Binding-site contacts:
Ligand atom O5' contacts residue HIS7 of chain 1.C at 2.8 Å (h-bond).
Ligand atom C1' contacts residue THR93 of chain 1.D at 3.2 Å.
Ligand atom O2 contacts residue GLU195 of chain 1.D at 3.4 Å.
Ligand atom N4 contacts residue CYT1 of chain 1.Z at 0.5 Å (h-bond).
Ligand atom O2 contacts residue CYT1 of chain 1.Z at 0.4 Å (h-bond).
Ligand atom O2' contacts residue GLU195 of chain 1.D at 3.3 Å.
Ligand atom O4' contacts residue GOL1 of chain 1.AA at 0.4 Å (h-bond).
Ligand atom C6 contacts residue GOL1 of chain 1.AA at 2.8 Å.
Ligand atom N1 contacts residue CYT1 of chain 1.Z at 0.7 Å (h-bond).
Ligand atom C4 contacts residue CYT1 of chain 1.Z at 0.7 Å.
Ligand atom C5' contacts residue GOL1 of chain 1.AA at 0.2 Å.
Ligand atom C6 contacts residue THR93 of chain 1.D at 3.1 Å.
Ligand atom O2' contacts residue GOL1 of chain 1.AA at 2.5 Å.
Ligand atom C5 contacts residue CYT1 of chain 1.Z at 0.7 Å.
Ligand atom N4 contacts residue ARG167 of chain 1.D at 3.2 Å (salt-bridge).
Ligand atom O5' contacts residue GOL1 of chain 1.AA at 0.6 Å (h-bond).
Ligand atom O4' contacts residue THR93 of chain 1.D at 3.0 Å (h-bond).
Ligand atom C3' contacts residue GOL1 of chain 1.AA at 0.2 Å.
Ligand atom C2 contacts residue GOL1 of chain 1.AA at 3.4 Å.
Ligand atom C5' contacts residue HIS7 of chain 1.C at 3.3 Å.
Ligand atom C6 contacts residue CYT1 of chain 1.Z at 0.8 Å.
Ligand atom C4' contacts residue GOL1 of chain 1.AA at 0.2 Å.
Ligand atom N3 contacts residue GLN165 of chain 1.D at 3.1 Å (h-bond).
Ligand atom C1' contacts residue CYT1 of chain 1.Z at 2.2 Å.
Ligand atom N1 contacts residue THR93 of chain 1.D at 3.5 Å (h-bond).
Ligand atom C2' contacts residue GOL1 of chain 1.AA at 1.7 Å.
Ligand atom O5' contacts residue PHE161 of chain 1.D at 3.4 Å.
Ligand atom O2 contacts residue MET196 of chain 1.D at 3.2 Å.
Ligand atom O2' contacts residue GLU197 of chain 1.D at 2.6 Å (salt-bridge).
Ligand atom O2' contacts residue MET196 of chain 1.D at 2.8 Å (h-bond).
Ligand atom C1' contacts residue GOL1 of chain 1.AA at 1.1 Å.
Ligand atom O2 contacts residue GLN165 of chain 1.D at 3.0 Å (h-bond).
Ligand atom C3' contacts residue GLU197 of chain 1.D at 3.5 Å.
Ligand atom O3' contacts residue GLU197 of chain 1.D at 2.7 Å (salt-bridge).
Ligand atom O4' contacts residue CYT1 of chain 1.Z at 2.9 Å (h-bond).
Ligand atom N1 contacts residue GOL1 of chain 1.AA at 2.2 Å (h-bond).
Ligand atom C2' contacts residue CYT1 of chain 1.Z at 3.0 Å.
Ligand atom N3 contacts residue CYT1 of chain 1.Z at 0.6 Å (h-bond).
Ligand atom O3' contacts residue GOL1 of chain 1.AA at 0.4 Å (h-bond).
Ligand atom C2 contacts residue CYT1 of chain 1.Z at 0.6 Å.

Sequence of chain 1.C:
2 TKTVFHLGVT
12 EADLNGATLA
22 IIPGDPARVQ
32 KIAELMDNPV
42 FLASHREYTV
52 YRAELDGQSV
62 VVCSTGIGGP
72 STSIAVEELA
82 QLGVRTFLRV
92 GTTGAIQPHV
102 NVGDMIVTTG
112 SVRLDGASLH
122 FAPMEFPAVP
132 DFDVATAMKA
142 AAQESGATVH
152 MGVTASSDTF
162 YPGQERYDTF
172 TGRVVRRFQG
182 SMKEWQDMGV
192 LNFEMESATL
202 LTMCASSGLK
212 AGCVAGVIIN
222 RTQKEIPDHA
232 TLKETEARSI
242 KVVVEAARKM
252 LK

Sequence of chain 1.D:
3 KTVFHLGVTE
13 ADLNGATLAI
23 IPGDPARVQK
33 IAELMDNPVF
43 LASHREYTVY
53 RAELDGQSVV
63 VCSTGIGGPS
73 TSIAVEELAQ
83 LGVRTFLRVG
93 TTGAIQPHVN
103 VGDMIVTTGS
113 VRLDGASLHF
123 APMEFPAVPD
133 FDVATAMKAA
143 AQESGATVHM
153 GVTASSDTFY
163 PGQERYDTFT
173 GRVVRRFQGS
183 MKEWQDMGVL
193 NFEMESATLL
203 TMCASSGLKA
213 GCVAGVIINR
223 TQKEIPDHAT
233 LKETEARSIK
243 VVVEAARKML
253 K

The protein below binds the small molecule below.
Small molecule (SMILES): Nc1ccn([C@@H]2O[C@H](CO)[C@@H](O)[C@H]2O)c(=O)n1